Sequence of chain 1.A:
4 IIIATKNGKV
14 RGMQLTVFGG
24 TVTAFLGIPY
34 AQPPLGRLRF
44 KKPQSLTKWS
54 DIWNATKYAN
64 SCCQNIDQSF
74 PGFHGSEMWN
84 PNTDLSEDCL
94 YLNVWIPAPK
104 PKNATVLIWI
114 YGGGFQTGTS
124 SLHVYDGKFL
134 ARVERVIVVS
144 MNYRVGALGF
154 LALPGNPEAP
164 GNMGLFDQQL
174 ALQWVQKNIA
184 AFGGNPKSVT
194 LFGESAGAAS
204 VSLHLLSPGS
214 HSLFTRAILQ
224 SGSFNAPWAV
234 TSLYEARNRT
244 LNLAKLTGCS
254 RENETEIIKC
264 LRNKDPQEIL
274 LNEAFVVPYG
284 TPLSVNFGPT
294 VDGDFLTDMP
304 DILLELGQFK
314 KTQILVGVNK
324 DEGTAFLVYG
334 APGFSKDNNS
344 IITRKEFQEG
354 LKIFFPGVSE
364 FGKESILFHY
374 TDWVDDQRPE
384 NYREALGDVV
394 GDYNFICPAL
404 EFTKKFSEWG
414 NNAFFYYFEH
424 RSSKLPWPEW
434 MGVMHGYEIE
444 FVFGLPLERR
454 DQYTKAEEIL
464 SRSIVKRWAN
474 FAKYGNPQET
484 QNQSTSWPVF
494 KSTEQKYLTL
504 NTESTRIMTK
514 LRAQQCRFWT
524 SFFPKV

Binding-site contacts:
Ligand atom O7 contacts residue ASN241 of chain 1.A at 3.9 Å.
Ligand atom O6 contacts residue PRO281 of chain 1.A at 4.0 Å.
Ligand atom C6 contacts residue ASN245 of chain 1.A at 3.5 Å.
Ligand atom C2 contacts residue ASN241 of chain 1.A at 2.5 Å.
Ligand atom C5 contacts residue ASN245 of chain 1.A at 3.4 Å.
Ligand atom C7 contacts residue TYR237 of chain 1.A at 3.2 Å (hydrophobic).
Ligand atom C5 contacts residue ASN241 of chain 1.A at 3.7 Å.
Ligand atom O3 contacts residue PRO281 of chain 1.A at 3.8 Å.
Ligand atom O5 contacts residue ASN245 of chain 1.A at 3.4 Å (h-bond).
Ligand atom O5 contacts residue ASN245 of chain 1.A at 3.7 Å.
Ligand atom O3 contacts residue PHE278 of chain 1.A at 3.5 Å (h-bond).
Ligand atom O2 contacts residue PRO281 of chain 1.A at 4.3 Å.
Ligand atom O3 contacts residue PRO281 of chain 1.A at 3.5 Å.
Ligand atom O5 contacts residue LYS248 of chain 1.A at 3.8 Å.
Ligand atom O6 contacts residue ASN245 of chain 1.A at 3.4 Å (h-bond).
Ligand atom C8 contacts residue LYS248 of chain 1.A at 4.1 Å.
Ligand atom C7 contacts residue ASN241 of chain 1.A at 3.6 Å.
Ligand atom C5 contacts residue PRO281 of chain 1.A at 4.3 Å (hydrophobic).
Ligand atom C4 contacts residue ASN245 of chain 1.A at 4.2 Å.
Ligand atom C1 contacts residue ASN245 of chain 1.A at 4.2 Å.
Ligand atom O7 contacts residue TYR237 of chain 1.A at 2.9 Å (h-bond).
Ligand atom C3 contacts residue ASN241 of chain 1.A at 3.8 Å.
Ligand atom C6 contacts residue PRO281 of chain 1.A at 4.2 Å (hydrophobic).
Ligand atom C6 contacts residue LEU249 of chain 1.A at 3.7 Å (hydrophobic).
Ligand atom O3 contacts residue VAL280 of chain 1.A at 4.0 Å.
Ligand atom C6 contacts residue ASN245 of chain 1.A at 3.8 Å.
Ligand atom C8 contacts residue TYR237 of chain 1.A at 3.1 Å (hydrophobic).
Ligand atom C5 contacts residue ASN245 of chain 1.A at 4.2 Å.
Ligand atom C3 contacts residue PHE278 of chain 1.A at 3.7 Å (hydrophobic).
Ligand atom N2 contacts residue ASN241 of chain 1.A at 2.9 Å (h-bond).
Ligand atom N2 contacts residue PRO281 of chain 1.A at 4.2 Å.
Ligand atom C6 contacts residue TYR282 of chain 1.A at 4.1 Å (hydrophobic).
Ligand atom C4 contacts residue PHE278 of chain 1.A at 3.2 Å (hydrophobic).
Ligand atom C2 contacts residue PRO281 of chain 1.A at 4.1 Å (hydrophobic).
Ligand atom C1 contacts residue ASN245 of chain 1.A at 4.2 Å.
Ligand atom C1 contacts residue ASN241 of chain 1.A at 1.5 Å.
Ligand atom O5 contacts residue ASN241 of chain 1.A at 2.4 Å (h-bond).
Ligand atom C4 contacts residue ASN241 of chain 1.A at 4.3 Å.
Ligand atom O4 contacts residue PHE278 of chain 1.A at 3.5 Å (h-bond).
Ligand atom N2 contacts residue TYR237 of chain 1.A at 4.2 Å.

A small-molecule ligand and the protein it binds are described below.
Small molecule (SMILES): CC(=O)N[C@H]1[C@H](O[C@H]2[C@H](O)[C@@H](NC(C)=O)CO[C@@H]2CO[C@@H]2O[C@@H](C)[C@@H](O)[C@@H](O)[C@@H]2O)O[C@H](CO)[C@@H](O)[C@@H]1O